A protein and the small-molecule ligand that binds it are described below.
Small molecule (SMILES): COc1ccc([C@H](Cc2c(Cl)c[n+](O)cc2Cl)OC(=O)c2ccc(CN[C@@H](C(=O)O[C@H]3CN4CCC3CC4)c3ccccc3)s2)cc1OC

Binding-site contacts:
Ligand atom C22 contacts residue SER370 of chain 1.A at 3.5 Å.
Ligand atom O contacts residue THR273 of chain 1.A at 3.7 Å.
Ligand atom C contacts residue PHE374 of chain 1.A at 3.4 Å (hydrophobic).
Ligand atom C19 contacts residue MET359 of chain 1.A at 3.9 Å (hydrophobic).
Ligand atom C1 contacts residue ILE338 of chain 1.A at 3.8 Å (hydrophobic).
Ligand atom O5 contacts residue ILE338 of chain 1.A at 3.5 Å.
Ligand atom C18 contacts residue MET359 of chain 1.A at 3.8 Å (hydrophobic).
Ligand atom O4 contacts residue PHE374 of chain 1.A at 3.6 Å.
Ligand atom C35 contacts residue PHE374 of chain 1.A at 3.8 Å (hydrophobic).
Ligand atom C35 contacts residue MET359 of chain 1.A at 3.7 Å (hydrophobic).
Ligand atom C34 contacts residue ASN323 of chain 1.A at 3.7 Å.
Ligand atom C29 contacts residue TYR377 of chain 1.A at 3.6 Å (hydrophobic).
Ligand atom C2 contacts residue PHE374 of chain 1.A at 3.9 Å (hydrophobic).
Ligand atom C3 contacts residue PHE374 of chain 1.A at 3.8 Å (hydrophobic).
Ligand atom C11 contacts residue MET275 of chain 1.A at 3.3 Å (hydrophobic).
Ligand atom O4 contacts residue MET275 of chain 1.A at 3.6 Å.
Ligand atom O6 contacts residue PHE374 of chain 1.A at 3.6 Å.
Ligand atom C12 contacts residue MET275 of chain 1.A at 3.9 Å (hydrophobic).
Ligand atom O contacts residue GLU232 of chain 1.A at 3.6 Å (salt-bridge).
Ligand atom O contacts residue MET275 of chain 1.A at 3.2 Å (h-bond).
Ligand atom CL contacts residue LEU321 of chain 1.A at 3.8 Å.
Ligand atom C33 contacts residue MET359 of chain 1.A at 3.8 Å (hydrophobic).
Ligand atom O5 contacts residue GLN371 of chain 1.A at 3.1 Å (h-bond).
Ligand atom O3 contacts residue PRO358 of chain 1.A at 3.4 Å.
Ligand atom C35 contacts residue GLN371 of chain 1.A at 3.6 Å.
Ligand atom C2 contacts residue ASN323 of chain 1.A at 3.7 Å.
Ligand atom O2 contacts residue MET359 of chain 1.A at 3.7 Å.
Ligand atom C34 contacts residue THR335 of chain 1.A at 3.7 Å.
Ligand atom N contacts residue MET275 of chain 1.A at 3.5 Å.
Ligand atom C11 contacts residue THR273 of chain 1.A at 3.5 Å.
Ligand atom C28 contacts residue GLY373 of chain 1.A at 3.7 Å.
Ligand atom CL contacts residue ASP320 of chain 1.A at 3.4 Å.
Ligand atom O6 contacts residue GLN371 of chain 1.A at 3.0 Å (h-bond).
Ligand atom C5 contacts residue PHE374 of chain 1.A at 3.4 Å (hydrophobic).
Ligand atom O5 contacts residue PHE374 of chain 1.A at 3.9 Å.
Ligand atom C4 contacts residue PHE374 of chain 1.A at 3.5 Å (hydrophobic).
Ligand atom CL1 contacts residue PHE342 of chain 1.A at 3.8 Å.
Ligand atom C32 contacts residue MET359 of chain 1.A at 3.7 Å (hydrophobic).
Ligand atom C23 contacts residue SER370 of chain 1.A at 3.6 Å.
Ligand atom C1 contacts residue PHE374 of chain 1.A at 3.4 Å (hydrophobic).

Sequence of chain 1.A:
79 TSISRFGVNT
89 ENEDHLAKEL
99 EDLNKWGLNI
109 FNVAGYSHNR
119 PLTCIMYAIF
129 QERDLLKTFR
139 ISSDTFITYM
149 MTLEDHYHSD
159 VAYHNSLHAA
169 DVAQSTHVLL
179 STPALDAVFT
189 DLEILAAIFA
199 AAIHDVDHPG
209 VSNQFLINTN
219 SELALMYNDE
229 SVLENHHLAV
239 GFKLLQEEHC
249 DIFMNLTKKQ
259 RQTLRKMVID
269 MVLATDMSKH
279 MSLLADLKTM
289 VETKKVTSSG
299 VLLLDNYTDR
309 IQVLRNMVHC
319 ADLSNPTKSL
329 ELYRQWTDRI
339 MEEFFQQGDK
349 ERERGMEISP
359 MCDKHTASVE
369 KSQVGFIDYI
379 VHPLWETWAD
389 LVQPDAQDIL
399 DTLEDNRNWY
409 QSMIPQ